Sequence of chain 1.F:
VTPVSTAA

A small-molecule ligand and the protein it binds are described below.
Small molecule (SMILES): CC(=O)N[C@@H]1[C@@H](O)[C@H](O)[C@@H](CO)S[C@@H]1OP(=O)(O)OP(=O)(O)OC[C@H]1O[C@@H](n2ccc(=O)[nH]c2=O)[C@H](O)[C@@H]1O

Sequence of chain 1.B:
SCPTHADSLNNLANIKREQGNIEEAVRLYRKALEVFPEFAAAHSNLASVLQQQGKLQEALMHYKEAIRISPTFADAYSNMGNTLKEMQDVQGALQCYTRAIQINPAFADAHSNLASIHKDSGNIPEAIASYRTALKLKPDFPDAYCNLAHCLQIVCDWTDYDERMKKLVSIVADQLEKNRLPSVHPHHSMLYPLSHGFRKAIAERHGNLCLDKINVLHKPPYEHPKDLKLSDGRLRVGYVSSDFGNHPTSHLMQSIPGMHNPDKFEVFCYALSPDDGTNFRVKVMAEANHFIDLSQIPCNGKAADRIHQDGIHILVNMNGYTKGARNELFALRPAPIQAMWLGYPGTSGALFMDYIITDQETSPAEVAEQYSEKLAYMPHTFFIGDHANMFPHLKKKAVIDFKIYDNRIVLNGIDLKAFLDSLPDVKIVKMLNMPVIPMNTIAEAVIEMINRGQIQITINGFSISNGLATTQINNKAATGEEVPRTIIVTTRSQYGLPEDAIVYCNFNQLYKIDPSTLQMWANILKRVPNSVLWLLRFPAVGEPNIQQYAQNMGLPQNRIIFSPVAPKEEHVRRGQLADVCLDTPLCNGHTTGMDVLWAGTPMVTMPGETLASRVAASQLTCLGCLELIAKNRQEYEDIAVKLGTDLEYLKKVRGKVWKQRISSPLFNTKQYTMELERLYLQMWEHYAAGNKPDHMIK

Binding-site contacts:
Ligand atom O6' contacts residue GLY346 of chain 1.B at 3.5 Å (h-bond).
Ligand atom O2' contacts residue HIS593 of chain 1.B at 3.3 Å.
Ligand atom C3' contacts residue HIS612 of chain 1.B at 3.4 Å.
Ligand atom O1A contacts residue SER5 of chain 1.F at 2.9 Å (h-bond).
Ligand atom C5' contacts residue THR613 of chain 1.B at 3.5 Å.
Ligand atom O4 contacts residue ARG596 of chain 1.B at 3.0 Å (salt-bridge).
Ligand atom O3B contacts residue LYS590 of chain 1.B at 3.1 Å (salt-bridge).
Ligand atom C8' contacts residue TYR533 of chain 1.B at 3.4 Å (hydrophobic).
Ligand atom O2' contacts residue ASP617 of chain 1.B at 2.7 Å (salt-bridge).
Ligand atom O7' contacts residue HIS190 of chain 1.B at 3.1 Å.
Ligand atom O2 contacts residue ALA588 of chain 1.B at 3.4 Å (h-bond).
Ligand atom C2 contacts residue ALA588 of chain 1.B at 3.5 Å (hydrophobic).
Ligand atom N2' contacts residue HIS612 of chain 1.B at 3.1 Å (h-bond).
Ligand atom O1B contacts residue HIS612 of chain 1.B at 3.1 Å (h-bond).
Ligand atom N3 contacts residue HIS593 of chain 1.B at 3.2 Å.
Ligand atom C6' contacts residue THR252 of chain 1.B at 3.3 Å.
Ligand atom C1' contacts residue SER5 of chain 1.F at 3.2 Å.
Ligand atom O4 contacts residue LEU558 of chain 1.B at 3.5 Å.
Ligand atom O3' contacts residue HIS612 of chain 1.B at 3.0 Å (h-bond).
Ligand atom O1' contacts residue HIS612 of chain 1.B at 3.3 Å.
Ligand atom O2A contacts residue GLN531 of chain 1.B at 3.1 Å (h-bond).
Ligand atom O1B contacts residue THR613 of chain 1.B at 3.0 Å (h-bond).
Ligand atom O4 contacts residue ALA588 of chain 1.B at 2.9 Å (h-bond).
Ligand atom O1B contacts residue THR614 of chain 1.B at 2.9 Å (h-bond).
Ligand atom O6' contacts residue THR252 of chain 1.B at 3.1 Å (h-bond).
Ligand atom C4' contacts residue GLY346 of chain 1.B at 3.5 Å.
Ligand atom O7' contacts residue SER5 of chain 1.F at 3.0 Å (h-bond).
Ligand atom O1' contacts residue THR613 of chain 1.B at 3.2 Å (h-bond).
Ligand atom O2B contacts residue LYS534 of chain 1.B at 2.7 Å (salt-bridge).
Ligand atom O3' contacts residue PRO348 of chain 1.B at 3.3 Å.
Ligand atom S5' contacts residue SER5 of chain 1.F at 3.3 Å (h-bond).
Ligand atom C2' contacts residue SER5 of chain 1.F at 3.3 Å.
Ligand atom C4 contacts residue HIS593 of chain 1.B at 3.3 Å.
Ligand atom N3 contacts residue ALA588 of chain 1.B at 2.7 Å (h-bond).
Ligand atom O4' contacts residue LEU345 of chain 1.B at 2.6 Å (h-bond).
Ligand atom O2' contacts residue LYS590 of chain 1.B at 2.8 Å (salt-bridge).
Ligand atom S5' contacts residue THR613 of chain 1.B at 3.2 Å (h-bond).
Ligand atom C5 contacts residue HIS593 of chain 1.B at 3.4 Å.
Ligand atom S5' contacts residue PRO251 of chain 1.B at 3.5 Å.
Ligand atom C2B contacts residue ASP617 of chain 1.B at 3.5 Å.